A protein and the small-molecule ligand that binds it are described below.
Small molecule (SMILES): COc1cc2c(cc1OC)C(=O)[C@H](CC1CCN(Cc3ccccc3)CC1)C2

Binding-site contacts:
Ligand atom C3 contacts residue TRP289 of chain 2.A at 3.5 Å (hydrophobic).
Ligand atom C21 contacts residue TRP89 of chain 2.A at 3.8 Å (hydrophobic).
Ligand atom C17 contacts residue TYR340 of chain 2.A at 3.4 Å (hydrophobic).
Ligand atom O27 contacts residue TRP289 of chain 2.A at 3.6 Å.
Ligand atom C22 contacts residue GLU205 of chain 2.A at 3.5 Å.
Ligand atom O24 contacts residue PHE341 of chain 2.A at 3.4 Å.
Ligand atom C10 contacts residue PHE341 of chain 2.A at 3.7 Å (hydrophobic).
Ligand atom C4 contacts residue TRP289 of chain 2.A at 3.7 Å (hydrophobic).
Ligand atom C2 contacts residue GOL1 of chain 2.D at 3.8 Å.
Ligand atom C6 contacts residue TRP289 of chain 2.A at 3.8 Å (hydrophobic).
Ligand atom C2 contacts residue TRP289 of chain 2.A at 3.7 Å (hydrophobic).
Ligand atom C13 contacts residue TYR127 of chain 2.A at 3.8 Å (hydrophobic).
Ligand atom C4 contacts residue TYR344 of chain 2.A at 3.4 Å (hydrophobic).
Ligand atom C26 contacts residue SER296 of chain 2.A at 3.1 Å.
Ligand atom C26 contacts residue TYR344 of chain 2.A at 3.7 Å (hydrophobic).
Ligand atom C1 contacts residue GOL1 of chain 2.D at 3.8 Å.
Ligand atom C26 contacts residue GOL1 of chain 2.D at 3.8 Å.
Ligand atom C28 contacts residue TRP289 of chain 2.A at 3.6 Å (hydrophobic).
Ligand atom O25 contacts residue GOL1 of chain 2.D at 3.6 Å.
Ligand atom C18 contacts residue TRP89 of chain 2.A at 3.7 Å (hydrophobic).
Ligand atom N14 contacts residue TYR340 of chain 2.A at 3.6 Å.
Ligand atom C11 contacts residue PHE341 of chain 2.A at 3.8 Å (hydrophobic).
Ligand atom O27 contacts residue GOL1 of chain 2.D at 3.6 Å.
Ligand atom C15 contacts residue TYR340 of chain 2.A at 3.6 Å (hydrophobic).
Ligand atom C17 contacts residue TRP89 of chain 2.A at 3.7 Å (hydrophobic).
Ligand atom C12 contacts residue TYR127 of chain 2.A at 3.4 Å (hydrophobic).
Ligand atom C1 contacts residue TRP289 of chain 2.A at 3.6 Å (hydrophobic).
Ligand atom C20 contacts residue TRP89 of chain 2.A at 3.6 Å (hydrophobic).
Ligand atom O24 contacts residue PHE298 of chain 2.A at 2.9 Å (h-bond).
Ligand atom C9 contacts residue TYR127 of chain 2.A at 3.4 Å (hydrophobic).
Ligand atom C9 contacts residue TYR344 of chain 2.A at 3.5 Å (hydrophobic).
Ligand atom C22 contacts residue HIS450 of chain 2.A at 3.8 Å.
Ligand atom C21 contacts residue GLU205 of chain 2.A at 3.2 Å.
Ligand atom C3 contacts residue TYR344 of chain 2.A at 3.8 Å (hydrophobic).
Ligand atom C23 contacts residue HIS450 of chain 2.A at 3.8 Å.
Ligand atom C28 contacts residue TYR75 of chain 2.A at 3.2 Å (hydrophobic).
Ligand atom C16 contacts residue PHE341 of chain 2.A at 3.7 Å (hydrophobic).
Ligand atom C10 contacts residue TYR344 of chain 2.A at 3.6 Å (hydrophobic).
Ligand atom O25 contacts residue TRP289 of chain 2.A at 3.8 Å.
Ligand atom C19 contacts residue TRP89 of chain 2.A at 3.6 Å (hydrophobic).

Sequence of chain 2.A:
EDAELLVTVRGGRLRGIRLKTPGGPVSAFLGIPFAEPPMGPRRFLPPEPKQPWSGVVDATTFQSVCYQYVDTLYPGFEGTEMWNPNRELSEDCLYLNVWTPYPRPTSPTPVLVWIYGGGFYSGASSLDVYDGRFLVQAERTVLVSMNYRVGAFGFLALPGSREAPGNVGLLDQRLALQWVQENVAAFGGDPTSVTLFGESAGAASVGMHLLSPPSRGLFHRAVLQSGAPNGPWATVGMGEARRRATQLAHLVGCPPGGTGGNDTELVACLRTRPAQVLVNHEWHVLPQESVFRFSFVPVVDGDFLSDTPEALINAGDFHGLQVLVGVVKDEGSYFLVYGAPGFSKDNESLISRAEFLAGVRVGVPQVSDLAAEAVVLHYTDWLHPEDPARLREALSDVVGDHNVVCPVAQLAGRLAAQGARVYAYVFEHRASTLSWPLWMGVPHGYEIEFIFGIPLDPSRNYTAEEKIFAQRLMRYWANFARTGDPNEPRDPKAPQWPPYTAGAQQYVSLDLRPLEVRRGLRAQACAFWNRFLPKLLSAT